A protein and the small-molecule ligand that binds it are described below.
Small molecule (SMILES): CC(=O)N[C@@H]1[C@@H](O)[C@H](O)[C@@H](CO)O[C@H]1O

Binding-site contacts:
Ligand atom C1 contacts residue ASN212 of chain 48.B at 1.4 Å.
Ligand atom C2 contacts residue ASN212 of chain 48.B at 2.5 Å.
Ligand atom O6 contacts residue ASN212 of chain 48.B at 4.4 Å.
Ligand atom N2 contacts residue ILE211 of chain 48.B at 4.0 Å.
Ligand atom C5 contacts residue ASN212 of chain 48.B at 3.7 Å.
Ligand atom C4 contacts residue ASN212 of chain 48.B at 4.2 Å.
Ligand atom O7 contacts residue ASN212 of chain 48.B at 4.5 Å.
Ligand atom O5 contacts residue ASN212 of chain 48.B at 2.4 Å (h-bond).
Ligand atom N2 contacts residue ASN212 of chain 48.B at 2.9 Å (h-bond).
Ligand atom C3 contacts residue ASN212 of chain 48.B at 3.8 Å.
Ligand atom C1 contacts residue ILE211 of chain 48.B at 4.1 Å (hydrophobic).
Ligand atom C7 contacts residue ASN212 of chain 48.B at 3.9 Å.

Sequence of chain 48.B:
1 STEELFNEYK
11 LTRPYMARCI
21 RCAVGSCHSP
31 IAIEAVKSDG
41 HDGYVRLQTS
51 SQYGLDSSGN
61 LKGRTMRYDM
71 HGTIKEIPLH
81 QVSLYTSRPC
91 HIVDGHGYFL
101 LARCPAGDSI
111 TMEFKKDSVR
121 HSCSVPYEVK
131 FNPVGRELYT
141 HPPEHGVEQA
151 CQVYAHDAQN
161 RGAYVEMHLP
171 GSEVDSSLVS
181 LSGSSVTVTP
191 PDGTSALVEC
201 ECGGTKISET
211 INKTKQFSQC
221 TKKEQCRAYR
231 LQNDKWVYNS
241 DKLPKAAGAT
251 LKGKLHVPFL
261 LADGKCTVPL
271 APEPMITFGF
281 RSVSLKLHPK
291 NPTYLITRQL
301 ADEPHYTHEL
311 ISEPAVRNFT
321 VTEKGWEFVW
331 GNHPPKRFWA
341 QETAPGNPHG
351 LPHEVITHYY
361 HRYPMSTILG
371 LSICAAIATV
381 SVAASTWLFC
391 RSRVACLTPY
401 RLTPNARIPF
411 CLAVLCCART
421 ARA